A protein and the small-molecule ligand that binds it are described below.
Small molecule (SMILES): CCc1cncnc1N1CCN(Cc2nc3cc(C(F)(F)F)ccc3[nH]2)CC1

Binding-site contacts:
Ligand atom C5 contacts residue ALA51 of chain 1.A at 3.8 Å (hydrophobic).
Ligand atom N3 contacts residue LEU27 of chain 1.A at 3.8 Å.
Ligand atom CAF contacts residue GLY28 of chain 1.A at 3.6 Å.
Ligand atom C6 contacts residue ALA51 of chain 1.A at 3.4 Å (hydrophobic).
Ligand atom N1 contacts residue GLU103 of chain 1.A at 3.5 Å (salt-bridge).
Ligand atom CAV contacts residue LYS171 of chain 1.A at 3.5 Å.
Ligand atom CAE contacts residue GLY30 of chain 1.A at 3.5 Å.
Ligand atom N1 contacts residue LEU105 of chain 1.A at 2.8 Å (h-bond).
Ligand atom CAO contacts residue LYS171 of chain 1.A at 3.8 Å.
Ligand atom CAI contacts residue LYS171 of chain 1.A at 3.6 Å.
Ligand atom CAA contacts residue LEU102 of chain 1.A at 3.6 Å (hydrophobic).
Ligand atom FAC contacts residue GLY33 of chain 1.A at 3.4 Å.
Ligand atom FAB contacts residue LYS34 of chain 1.A at 3.6 Å.
Ligand atom C6 contacts residue LEU105 of chain 1.A at 3.7 Å (hydrophobic).
Ligand atom FAB contacts residue LEU55 of chain 1.A at 3.1 Å.
Ligand atom CAX contacts residue LYS171 of chain 1.A at 3.4 Å.
Ligand atom CAF contacts residue LYS29 of chain 1.A at 3.5 Å.
Ligand atom C2 contacts residue LEU105 of chain 1.A at 3.4 Å (hydrophobic).
Ligand atom N3 contacts residue MET155 of chain 1.A at 3.5 Å (h-bond).
Ligand atom CAN contacts residue MET155 of chain 1.A at 3.6 Å (hydrophobic).
Ligand atom NAR contacts residue LYS171 of chain 1.A at 3.6 Å.
Ligand atom NBA contacts residue MET155 of chain 1.A at 3.8 Å.
Ligand atom NAS contacts residue GLY28 of chain 1.A at 3.9 Å.
Ligand atom C6 contacts residue GLU103 of chain 1.A at 3.2 Å.
Ligand atom FAD contacts residue LYS53 of chain 1.A at 3.4 Å.
Ligand atom C2 contacts residue TYR104 of chain 1.A at 3.9 Å (hydrophobic).
Ligand atom CAE contacts residue GLY33 of chain 1.A at 3.5 Å.
Ligand atom C2 contacts residue MET155 of chain 1.A at 3.8 Å (hydrophobic).
Ligand atom CAF contacts residue GLY30 of chain 1.A at 3.7 Å.
Ligand atom CAI contacts residue LYS53 of chain 1.A at 3.6 Å.
Ligand atom N1 contacts residue ALA51 of chain 1.A at 3.6 Å.
Ligand atom CBB contacts residue LEU55 of chain 1.A at 3.9 Å (hydrophobic).
Ligand atom C4 contacts residue MET155 of chain 1.A at 3.6 Å (hydrophobic).
Ligand atom N1 contacts residue TYR104 of chain 1.A at 3.6 Å.
Ligand atom FAC contacts residue TYR32 of chain 1.A at 3.5 Å.
Ligand atom CAY contacts residue VAL35 of chain 1.A at 3.9 Å (hydrophobic).
Ligand atom FAB contacts residue GLY33 of chain 1.A at 3.4 Å.
Ligand atom CAY contacts residue LYS171 of chain 1.A at 3.7 Å.
Ligand atom FAD contacts residue LEU55 of chain 1.A at 3.4 Å.
Ligand atom CAX contacts residue VAL35 of chain 1.A at 3.8 Å (hydrophobic).

Sequence of chain 1.A:
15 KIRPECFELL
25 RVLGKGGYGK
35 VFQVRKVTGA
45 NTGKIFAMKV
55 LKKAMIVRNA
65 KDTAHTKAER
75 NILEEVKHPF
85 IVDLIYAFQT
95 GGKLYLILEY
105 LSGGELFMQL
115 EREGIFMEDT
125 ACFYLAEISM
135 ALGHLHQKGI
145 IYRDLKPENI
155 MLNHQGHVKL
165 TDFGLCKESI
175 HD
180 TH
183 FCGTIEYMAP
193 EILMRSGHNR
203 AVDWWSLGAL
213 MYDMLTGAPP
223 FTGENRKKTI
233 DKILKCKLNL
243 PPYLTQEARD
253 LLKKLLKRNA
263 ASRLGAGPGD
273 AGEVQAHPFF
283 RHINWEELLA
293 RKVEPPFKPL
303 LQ